Sequence of chain 1.A:
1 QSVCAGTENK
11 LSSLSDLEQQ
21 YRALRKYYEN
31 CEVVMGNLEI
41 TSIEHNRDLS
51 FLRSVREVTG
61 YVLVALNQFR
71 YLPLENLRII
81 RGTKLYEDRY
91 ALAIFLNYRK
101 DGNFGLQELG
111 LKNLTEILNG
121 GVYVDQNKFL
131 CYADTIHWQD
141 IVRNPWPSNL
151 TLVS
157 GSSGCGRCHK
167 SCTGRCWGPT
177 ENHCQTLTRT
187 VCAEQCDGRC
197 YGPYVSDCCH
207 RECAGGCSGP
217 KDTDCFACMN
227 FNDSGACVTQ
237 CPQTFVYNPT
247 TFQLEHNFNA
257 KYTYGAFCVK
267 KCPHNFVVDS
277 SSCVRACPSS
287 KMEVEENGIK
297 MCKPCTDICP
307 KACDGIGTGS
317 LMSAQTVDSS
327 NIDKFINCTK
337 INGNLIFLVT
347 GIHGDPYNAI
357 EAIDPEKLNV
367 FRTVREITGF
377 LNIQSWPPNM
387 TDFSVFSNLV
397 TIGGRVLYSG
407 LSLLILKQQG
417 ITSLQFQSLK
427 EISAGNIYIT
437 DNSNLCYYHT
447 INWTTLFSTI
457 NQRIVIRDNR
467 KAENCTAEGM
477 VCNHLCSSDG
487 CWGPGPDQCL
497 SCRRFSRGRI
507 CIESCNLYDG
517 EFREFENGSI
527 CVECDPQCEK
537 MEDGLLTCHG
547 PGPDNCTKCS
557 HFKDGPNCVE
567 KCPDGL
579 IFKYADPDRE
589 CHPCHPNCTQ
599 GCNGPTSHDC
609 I

This small molecule binds to this protein.
Small molecule (SMILES): CC(=O)N[C@H]1[C@H](O[C@H]2[C@H](O)[C@@H](NC(C)=O)CO[C@@H]2CO)O[C@H](CO)[C@@H](O[C@@H]2O[C@H](CO)[C@@H](O)[C@H](O)[C@@H]2O)[C@@H]1O

Binding-site contacts:
Ligand atom C3 contacts residue ASN448 of chain 1.A at 3.9 Å.
Ligand atom O5 contacts residue THR450 of chain 1.A at 4.5 Å.
Ligand atom C7 contacts residue SER484 of chain 1.A at 4.2 Å.
Ligand atom C1 contacts residue THR450 of chain 1.A at 4.1 Å.
Ligand atom C1 contacts residue ASP485 of chain 1.A at 4.1 Å.
Ligand atom C2 contacts residue ASN448 of chain 1.A at 2.5 Å.
Ligand atom O7 contacts residue ASN448 of chain 1.A at 4.0 Å.
Ligand atom C8 contacts residue ASN448 of chain 1.A at 3.8 Å.
Ligand atom N2 contacts residue ASN448 of chain 1.A at 2.9 Å (h-bond).
Ligand atom O6 contacts residue THR451 of chain 1.A at 4.4 Å.
Ligand atom O5 contacts residue ASN448 of chain 1.A at 2.3 Å (h-bond).
Ligand atom C7 contacts residue ASN448 of chain 1.A at 3.4 Å.
Ligand atom C6 contacts residue THR451 of chain 1.A at 4.1 Å.
Ligand atom O5 contacts residue ASP485 of chain 1.A at 3.9 Å.
Ligand atom C1 contacts residue THR451 of chain 1.A at 3.8 Å.
Ligand atom C1 contacts residue ASN448 of chain 1.A at 1.5 Å.
Ligand atom C8 contacts residue SER484 of chain 1.A at 3.8 Å.
Ligand atom C4 contacts residue ASN448 of chain 1.A at 4.3 Å.
Ligand atom O7 contacts residue SER484 of chain 1.A at 3.4 Å (h-bond).
Ligand atom C2 contacts residue ASP485 of chain 1.A at 4.5 Å.
Ligand atom C5 contacts residue THR451 of chain 1.A at 4.2 Å.
Ligand atom O5 contacts residue THR451 of chain 1.A at 3.2 Å.
Ligand atom C5 contacts residue ASN448 of chain 1.A at 3.6 Å.